Sequence of chain 1.C:
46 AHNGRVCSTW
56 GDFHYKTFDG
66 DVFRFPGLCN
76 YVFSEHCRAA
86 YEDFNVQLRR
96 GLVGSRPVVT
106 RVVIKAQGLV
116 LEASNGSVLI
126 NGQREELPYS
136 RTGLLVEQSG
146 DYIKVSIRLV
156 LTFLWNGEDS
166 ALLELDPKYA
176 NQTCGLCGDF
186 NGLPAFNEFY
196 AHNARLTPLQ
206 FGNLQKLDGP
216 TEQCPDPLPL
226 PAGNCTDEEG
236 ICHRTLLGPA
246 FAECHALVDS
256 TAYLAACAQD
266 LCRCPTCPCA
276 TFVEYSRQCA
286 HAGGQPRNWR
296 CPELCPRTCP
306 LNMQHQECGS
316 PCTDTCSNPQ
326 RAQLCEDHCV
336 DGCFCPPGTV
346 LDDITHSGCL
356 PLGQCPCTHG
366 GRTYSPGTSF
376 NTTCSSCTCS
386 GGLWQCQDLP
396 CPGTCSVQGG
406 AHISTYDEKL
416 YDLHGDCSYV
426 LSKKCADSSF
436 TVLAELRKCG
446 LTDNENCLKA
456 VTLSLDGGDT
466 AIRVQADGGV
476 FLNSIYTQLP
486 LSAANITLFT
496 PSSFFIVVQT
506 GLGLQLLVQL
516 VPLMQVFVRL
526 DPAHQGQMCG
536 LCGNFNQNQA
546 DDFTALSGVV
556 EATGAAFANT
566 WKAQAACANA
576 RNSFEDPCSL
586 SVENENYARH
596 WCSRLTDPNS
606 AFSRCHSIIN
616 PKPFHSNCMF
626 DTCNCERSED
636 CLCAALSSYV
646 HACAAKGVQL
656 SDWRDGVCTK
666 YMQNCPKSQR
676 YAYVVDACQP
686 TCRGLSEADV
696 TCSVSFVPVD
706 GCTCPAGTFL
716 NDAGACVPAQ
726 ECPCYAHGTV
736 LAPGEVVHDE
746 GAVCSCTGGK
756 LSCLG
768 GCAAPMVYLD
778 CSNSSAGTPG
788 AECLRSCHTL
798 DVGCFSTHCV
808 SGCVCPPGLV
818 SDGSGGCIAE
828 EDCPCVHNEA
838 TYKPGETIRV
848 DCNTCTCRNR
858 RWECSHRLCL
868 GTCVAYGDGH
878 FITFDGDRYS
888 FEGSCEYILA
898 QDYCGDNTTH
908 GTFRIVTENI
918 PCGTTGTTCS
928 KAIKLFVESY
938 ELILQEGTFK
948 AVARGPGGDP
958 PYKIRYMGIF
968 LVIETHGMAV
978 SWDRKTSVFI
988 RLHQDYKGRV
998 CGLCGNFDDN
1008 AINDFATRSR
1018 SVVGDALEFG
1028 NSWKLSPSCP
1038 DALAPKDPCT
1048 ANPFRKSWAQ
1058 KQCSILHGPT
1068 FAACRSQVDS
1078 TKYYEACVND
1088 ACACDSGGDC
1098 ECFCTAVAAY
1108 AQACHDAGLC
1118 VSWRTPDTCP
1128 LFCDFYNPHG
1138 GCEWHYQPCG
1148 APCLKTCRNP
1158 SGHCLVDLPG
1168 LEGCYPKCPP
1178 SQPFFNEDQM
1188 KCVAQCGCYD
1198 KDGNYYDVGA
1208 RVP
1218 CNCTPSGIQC

Binding-site contacts:
Ligand atom C5 contacts residue ASN120 of chain 1.C at 3.6 Å.
Ligand atom C7 contacts residue ASN120 of chain 1.C at 3.6 Å.
Ligand atom C2 contacts residue ASN120 of chain 1.C at 2.5 Å.
Ligand atom C4 contacts residue ASN120 of chain 1.C at 4.2 Å.
Ligand atom C1 contacts residue ASN120 of chain 1.C at 1.4 Å.
Ligand atom O7 contacts residue ASN120 of chain 1.C at 3.8 Å.
Ligand atom C3 contacts residue ASN120 of chain 1.C at 3.8 Å.
Ligand atom O5 contacts residue ASN120 of chain 1.C at 2.4 Å (h-bond).
Ligand atom N2 contacts residue ASN120 of chain 1.C at 2.9 Å (h-bond).

This protein binds this small molecule.
Small molecule (SMILES): CC(=O)N[C@@H]1[C@@H](O)[C@H](O)[C@@H](CO)O[C@H]1O